The small molecule below binds the protein below.
Small molecule (SMILES): OC[C@H]1O[C@H](O)[C@H](O)[C@@H](O)[C@@H]1O

Binding-site contacts:
Ligand atom DO6 contacts residue THR90 of chain 2.A at 3.2 Å.
Ligand atom O1 contacts residue HIS54 of chain 2.A at 2.8 Å.
Ligand atom DO4 contacts residue GLU181 of chain 2.A at 1.7 Å.
Ligand atom D61 contacts residue HIS54 of chain 2.A at 3.2 Å.
Ligand atom O3 contacts residue CD1 of chain 2.C at 2.4 Å.
Ligand atom DO3 contacts residue CD1 of chain 2.C at 3.0 Å.
Ligand atom D61 contacts residue THR90 of chain 2.A at 3.1 Å.
Ligand atom O4 contacts residue ASP245 of chain 2.A at 3.1 Å (salt-bridge).
Ligand atom DO3 contacts residue GLU217 of chain 2.A at 3.1 Å.
Ligand atom D3 contacts residue ASP287 of chain 2.A at 2.6 Å.
Ligand atom C6 contacts residue HIS54 of chain 2.A at 2.8 Å.
Ligand atom DO6 contacts residue VAL135 of chain 2.A at 2.9 Å.
Ligand atom O6 contacts residue TRP137 of chain 2.A at 2.9 Å.
Ligand atom O4 contacts residue CD1 of chain 2.C at 2.5 Å.
Ligand atom C3 contacts residue CD1 of chain 2.C at 3.2 Å.
Ligand atom C4 contacts residue GLU181 of chain 2.A at 3.1 Å.
Ligand atom D62 contacts residue THR90 of chain 2.A at 3.0 Å.
Ligand atom D1 contacts residue HIS54 of chain 2.A at 2.9 Å.
Ligand atom O4 contacts residue GLU181 of chain 2.A at 2.5 Å (salt-bridge).
Ligand atom C1 contacts residue HIS54 of chain 2.A at 2.7 Å.
Ligand atom D2 contacts residue TRP137 of chain 2.A at 2.5 Å.
Ligand atom D62 contacts residue HIS54 of chain 2.A at 2.3 Å.
Ligand atom C5 contacts residue HIS54 of chain 2.A at 2.5 Å.
Ligand atom D5 contacts residue TRP16 of chain 2.A at 3.2 Å.
Ligand atom D1 contacts residue PHE94 of chain 2.A at 2.9 Å.
Ligand atom D1 contacts residue TRP137 of chain 2.A at 3.0 Å.
Ligand atom DO6 contacts residue TRP137 of chain 2.A at 2.7 Å.
Ligand atom O3 contacts residue ASP287 of chain 2.A at 2.9 Å (salt-bridge).
Ligand atom O6 contacts residue VAL135 of chain 2.A at 3.2 Å.
Ligand atom DO1 contacts residue HIS54 of chain 2.A at 3.0 Å.
Ligand atom D5 contacts residue HIS54 of chain 2.A at 2.5 Å.
Ligand atom O6 contacts residue GLU181 of chain 2.A at 3.1 Å (salt-bridge).
Ligand atom D4 contacts residue GLU181 of chain 2.A at 2.8 Å.
Ligand atom DO3 contacts residue ASP287 of chain 2.A at 2.9 Å.
Ligand atom DO4 contacts residue CD1 of chain 2.C at 2.9 Å.
Ligand atom O3 contacts residue GLU181 of chain 2.A at 3.0 Å (salt-bridge).
Ligand atom O5 contacts residue HIS54 of chain 2.A at 1.8 Å.
Ligand atom C3 contacts residue ASP287 of chain 2.A at 3.1 Å.
Ligand atom DO4 contacts residue ASP245 of chain 2.A at 3.1 Å.
Ligand atom D4 contacts residue TRP137 of chain 2.A at 3.0 Å.

Sequence of chain 4.A:
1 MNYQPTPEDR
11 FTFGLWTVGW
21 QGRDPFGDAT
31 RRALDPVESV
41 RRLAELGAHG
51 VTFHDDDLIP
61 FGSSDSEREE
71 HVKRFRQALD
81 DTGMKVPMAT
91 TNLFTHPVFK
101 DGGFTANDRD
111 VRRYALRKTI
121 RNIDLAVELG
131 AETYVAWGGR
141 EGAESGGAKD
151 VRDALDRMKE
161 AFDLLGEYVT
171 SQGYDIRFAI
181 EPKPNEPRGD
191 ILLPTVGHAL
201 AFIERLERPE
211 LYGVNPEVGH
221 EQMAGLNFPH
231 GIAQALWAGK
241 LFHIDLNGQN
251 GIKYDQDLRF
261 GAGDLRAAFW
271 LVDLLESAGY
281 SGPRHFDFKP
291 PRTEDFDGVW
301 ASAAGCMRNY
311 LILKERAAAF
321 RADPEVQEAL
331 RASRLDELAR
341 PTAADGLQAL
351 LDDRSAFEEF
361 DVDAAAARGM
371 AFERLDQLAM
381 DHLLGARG

Sequence of chain 2.A:
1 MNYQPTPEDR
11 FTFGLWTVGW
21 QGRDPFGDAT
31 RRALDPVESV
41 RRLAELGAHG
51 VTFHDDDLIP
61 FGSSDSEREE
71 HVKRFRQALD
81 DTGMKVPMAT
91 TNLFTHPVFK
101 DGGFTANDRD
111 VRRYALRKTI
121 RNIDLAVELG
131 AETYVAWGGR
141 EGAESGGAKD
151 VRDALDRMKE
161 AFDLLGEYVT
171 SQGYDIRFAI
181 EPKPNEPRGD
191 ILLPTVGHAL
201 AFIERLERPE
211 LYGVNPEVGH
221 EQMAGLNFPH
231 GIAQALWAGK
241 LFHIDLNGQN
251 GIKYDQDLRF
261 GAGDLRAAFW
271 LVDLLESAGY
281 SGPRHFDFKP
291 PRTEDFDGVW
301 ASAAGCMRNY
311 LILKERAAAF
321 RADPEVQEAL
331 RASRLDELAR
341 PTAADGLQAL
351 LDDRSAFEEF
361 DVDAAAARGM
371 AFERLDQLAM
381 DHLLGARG